Sequence of chain 1.C:
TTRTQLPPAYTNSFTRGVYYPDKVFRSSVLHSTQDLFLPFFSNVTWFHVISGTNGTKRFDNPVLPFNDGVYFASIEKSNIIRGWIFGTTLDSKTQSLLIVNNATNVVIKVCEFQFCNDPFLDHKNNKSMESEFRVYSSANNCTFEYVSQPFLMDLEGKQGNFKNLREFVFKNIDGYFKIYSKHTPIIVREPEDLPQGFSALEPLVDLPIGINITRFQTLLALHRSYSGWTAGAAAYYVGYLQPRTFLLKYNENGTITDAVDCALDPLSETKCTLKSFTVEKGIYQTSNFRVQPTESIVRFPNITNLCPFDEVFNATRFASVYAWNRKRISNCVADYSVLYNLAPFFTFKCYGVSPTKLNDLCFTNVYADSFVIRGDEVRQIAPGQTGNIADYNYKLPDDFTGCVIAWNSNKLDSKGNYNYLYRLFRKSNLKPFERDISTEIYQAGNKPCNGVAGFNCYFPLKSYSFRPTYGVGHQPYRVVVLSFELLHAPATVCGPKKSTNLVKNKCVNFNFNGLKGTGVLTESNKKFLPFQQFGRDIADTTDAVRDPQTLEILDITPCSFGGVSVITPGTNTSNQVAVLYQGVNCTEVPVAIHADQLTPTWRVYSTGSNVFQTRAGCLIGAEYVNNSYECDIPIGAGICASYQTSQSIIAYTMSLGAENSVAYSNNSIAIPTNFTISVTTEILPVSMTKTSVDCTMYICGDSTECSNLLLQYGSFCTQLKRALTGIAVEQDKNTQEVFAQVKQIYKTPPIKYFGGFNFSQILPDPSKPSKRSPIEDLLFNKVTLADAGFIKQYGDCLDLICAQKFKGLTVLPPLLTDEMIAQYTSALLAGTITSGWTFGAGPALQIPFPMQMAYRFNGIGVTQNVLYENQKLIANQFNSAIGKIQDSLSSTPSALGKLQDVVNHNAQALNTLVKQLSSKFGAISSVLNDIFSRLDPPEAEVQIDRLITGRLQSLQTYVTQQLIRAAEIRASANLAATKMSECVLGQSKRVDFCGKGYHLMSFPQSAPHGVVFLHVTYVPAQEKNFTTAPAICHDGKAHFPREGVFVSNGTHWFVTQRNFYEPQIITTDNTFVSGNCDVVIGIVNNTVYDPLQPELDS

Binding-site contacts:
Ligand atom N2 contacts residue ASN1131 of chain 1.C at 2.9 Å (h-bond).
Ligand atom N2 contacts residue CYS1079 of chain 1.C at 4.5 Å.
Ligand atom C7 contacts residue ASN1131 of chain 1.C at 3.2 Å.
Ligand atom C8 contacts residue ILE1129 of chain 1.C at 3.2 Å (hydrophobic).
Ligand atom O7 contacts residue ILE1129 of chain 1.C at 4.4 Å.
Ligand atom O5 contacts residue ASN1131 of chain 1.C at 2.4 Å (h-bond).
Ligand atom C4 contacts residue ASN1131 of chain 1.C at 4.2 Å.
Ligand atom O7 contacts residue ASN1131 of chain 1.C at 3.1 Å (h-bond).
Ligand atom C8 contacts residue VAL1130 of chain 1.C at 4.0 Å (hydrophobic).
Ligand atom C7 contacts residue ILE1129 of chain 1.C at 4.3 Å (hydrophobic).
Ligand atom C1 contacts residue ASN1131 of chain 1.C at 1.4 Å.
Ligand atom C2 contacts residue ASN1131 of chain 1.C at 2.5 Å.
Ligand atom C8 contacts residue ASN1131 of chain 1.C at 3.7 Å.
Ligand atom C8 contacts residue CYS1079 of chain 1.C at 3.9 Å (hydrophobic).
Ligand atom C3 contacts residue ASN1131 of chain 1.C at 3.8 Å.
Ligand atom C5 contacts residue ASN1131 of chain 1.C at 3.7 Å.

This small molecule binds to this protein.
Small molecule (SMILES): CC(=O)N[C@@H]1[C@@H](O)[C@H](O)[C@@H](CO)O[C@H]1O